This small molecule binds to this protein.
Small molecule (SMILES): CC(C)C(=O)Nc1nc2cc(-c3ccc4c(c3)c(C(=O)N[C@@H](C)c3ccccc3)cn4C)ccn2n1

Sequence of chain 2.B:
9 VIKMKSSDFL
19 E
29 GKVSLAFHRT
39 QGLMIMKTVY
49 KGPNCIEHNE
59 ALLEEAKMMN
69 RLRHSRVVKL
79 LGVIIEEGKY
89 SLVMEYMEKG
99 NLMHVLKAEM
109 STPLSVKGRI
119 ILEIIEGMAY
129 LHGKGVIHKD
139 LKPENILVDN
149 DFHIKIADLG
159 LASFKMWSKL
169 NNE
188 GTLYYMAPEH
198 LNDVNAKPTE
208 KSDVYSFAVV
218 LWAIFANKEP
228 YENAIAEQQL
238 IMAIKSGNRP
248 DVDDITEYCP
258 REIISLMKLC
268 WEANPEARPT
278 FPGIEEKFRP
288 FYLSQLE

Binding-site contacts:
Ligand atom O23 contacts residue ALA155 of chain 2.B at 3.3 Å.
Ligand atom O23 contacts residue VAL76 of chain 2.B at 3.2 Å.
Ligand atom C19 contacts residue ASP156 of chain 2.B at 3.3 Å.
Ligand atom C28 contacts residue ASP156 of chain 2.B at 3.6 Å.
Ligand atom O23 contacts residue ASP156 of chain 2.B at 3.3 Å (salt-bridge).
Ligand atom C13 contacts residue GLU93 of chain 2.B at 3.2 Å.
Ligand atom C25 contacts residue VAL76 of chain 2.B at 3.3 Å (hydrophobic).
Ligand atom C31 contacts residue ILE154 of chain 2.B at 3.5 Å (hydrophobic).
Ligand atom C27 contacts residue ASP156 of chain 2.B at 3.8 Å.
Ligand atom O4 contacts residue MET95 of chain 2.B at 3.6 Å (h-bond).
Ligand atom C15 contacts residue LEU157 of chain 2.B at 3.7 Å (hydrophobic).
Ligand atom C19 contacts residue LEU157 of chain 2.B at 3.7 Å (hydrophobic).
Ligand atom C30 contacts residue ILE154 of chain 2.B at 3.7 Å (hydrophobic).
Ligand atom C19 contacts residue LEU159 of chain 2.B at 3.4 Å (hydrophobic).
Ligand atom C13 contacts residue LEU145 of chain 2.B at 3.3 Å (hydrophobic).
Ligand atom C11 contacts residue ILE43 of chain 2.B at 3.8 Å (hydrophobic).
Ligand atom O4 contacts residue GLU96 of chain 2.B at 3.8 Å.
Ligand atom N7 contacts residue MET95 of chain 2.B at 3.1 Å (h-bond).
Ligand atom C17 contacts residue MET92 of chain 2.B at 3.5 Å (hydrophobic).
Ligand atom N18 contacts residue ASP156 of chain 2.B at 3.0 Å (salt-bridge).
Ligand atom C12 contacts residue LEU145 of chain 2.B at 3.6 Å (hydrophobic).
Ligand atom C3 contacts residue MET95 of chain 2.B at 3.6 Å (hydrophobic).
Ligand atom C14 contacts residue LEU157 of chain 2.B at 3.8 Å (hydrophobic).
Ligand atom N7 contacts residue ILE43 of chain 2.B at 3.7 Å.
Ligand atom C32 contacts residue VAL76 of chain 2.B at 3.4 Å (hydrophobic).
Ligand atom N8 contacts residue LEU145 of chain 2.B at 3.4 Å.
Ligand atom C1 contacts residue LEU33 of chain 2.B at 3.8 Å (hydrophobic).
Ligand atom C16 contacts residue MET92 of chain 2.B at 3.7 Å (hydrophobic).
Ligand atom C9 contacts residue LEU145 of chain 2.B at 3.6 Å (hydrophobic).
Ligand atom C17 contacts residue ASP156 of chain 2.B at 3.7 Å.
Ligand atom C33 contacts residue MET92 of chain 2.B at 3.6 Å (hydrophobic).
Ligand atom C22 contacts residue ASP156 of chain 2.B at 3.5 Å.
Ligand atom C6 contacts residue MET95 of chain 2.B at 3.5 Å (hydrophobic).
Ligand atom C10 contacts residue ILE43 of chain 2.B at 3.8 Å (hydrophobic).
Ligand atom C13 contacts residue ILE43 of chain 2.B at 3.5 Å (hydrophobic).
Ligand atom C21 contacts residue ASP156 of chain 2.B at 3.6 Å.
Ligand atom N5 contacts residue MET95 of chain 2.B at 2.6 Å (h-bond).
Ligand atom C20 contacts residue ASP156 of chain 2.B at 3.0 Å.
Ligand atom C34 contacts residue MET92 of chain 2.B at 3.8 Å (hydrophobic).
Ligand atom N8 contacts residue ILE43 of chain 2.B at 3.5 Å.